Sequence of chain 1.BA:
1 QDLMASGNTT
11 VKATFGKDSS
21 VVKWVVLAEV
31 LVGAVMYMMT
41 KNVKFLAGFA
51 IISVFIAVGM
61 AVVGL

A small-molecule ligand and the protein it binds are described below.
Small molecule (SMILES): CCOP(=O)(O)OC[C@H](O)CO

Binding-site contacts:
Ligand atom C2 contacts residue VAL32 of chain 1.AA at 3.8 Å (hydrophobic).
Ligand atom P1 contacts residue MET38 of chain 1.BA at 4.0 Å.
Ligand atom O6 contacts residue LYS44 of chain 1.M at 4.3 Å.
Ligand atom O3 contacts residue MET38 of chain 1.BA at 2.9 Å (h-bond).
Ligand atom O4 contacts residue MET39 of chain 1.BA at 3.6 Å (h-bond).
Ligand atom O2 contacts residue MET39 of chain 1.BA at 3.4 Å.
Ligand atom C1 contacts residue VAL35 of chain 1.AA at 3.8 Å (hydrophobic).
Ligand atom O1 contacts residue LYS44 of chain 1.M at 3.4 Å.
Ligand atom O2 contacts residue MET38 of chain 1.BA at 3.9 Å.
Ligand atom O1 contacts residue VAL43 of chain 1.M at 3.5 Å (h-bond).
Ligand atom C5 contacts residue LYS44 of chain 1.M at 4.3 Å.
Ligand atom C4 contacts residue LYS44 of chain 1.M at 4.3 Å.
Ligand atom C3 contacts residue MET39 of chain 1.BA at 4.0 Å (hydrophobic).
Ligand atom C4 contacts residue MET39 of chain 1.BA at 3.8 Å (hydrophobic).
Ligand atom C3 contacts residue MET38 of chain 1.BA at 4.4 Å (hydrophobic).
Ligand atom C2 contacts residue VAL43 of chain 1.M at 3.9 Å (hydrophobic).
Ligand atom O3 contacts residue VAL32 of chain 1.AA at 3.7 Å.
Ligand atom O4 contacts residue LYS44 of chain 1.M at 3.3 Å.
Ligand atom O2 contacts residue LYS44 of chain 1.M at 3.4 Å (salt-bridge).
Ligand atom O5 contacts residue MET39 of chain 1.BA at 2.7 Å (h-bond).
Ligand atom P1 contacts residue LYS44 of chain 1.M at 4.0 Å.
Ligand atom O5 contacts residue LYS44 of chain 1.M at 3.5 Å.
Ligand atom P1 contacts residue MET39 of chain 1.BA at 4.1 Å.
Ligand atom O3 contacts residue MET39 of chain 1.BA at 4.0 Å.
Ligand atom C1 contacts residue VAL43 of chain 1.M at 3.4 Å (hydrophobic).
Ligand atom C3 contacts residue LYS44 of chain 1.M at 4.4 Å.

Sequence of chain 1.AA:
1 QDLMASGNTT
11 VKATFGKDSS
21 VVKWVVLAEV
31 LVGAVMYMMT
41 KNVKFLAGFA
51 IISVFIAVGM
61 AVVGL

Sequence of chain 1.M:
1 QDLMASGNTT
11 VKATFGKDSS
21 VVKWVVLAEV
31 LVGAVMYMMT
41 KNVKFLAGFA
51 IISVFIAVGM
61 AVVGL